Binding-site contacts:
Ligand atom C10 contacts residue LYS145 of chain 1.S at 4.1 Å.
Ligand atom C5 contacts residue GLN41 of chain 1.S at 4.0 Å.
Ligand atom C13 contacts residue ILE141 of chain 1.S at 3.7 Å (hydrophobic).
Ligand atom C6 contacts residue PHE45 of chain 1.S at 3.7 Å (hydrophobic).
Ligand atom O3 contacts residue GLY142 of chain 1.S at 4.2 Å.
Ligand atom C8 contacts residue LYS145 of chain 1.S at 3.9 Å.
Ligand atom C12 contacts residue VAL97 of chain 1.S at 3.8 Å (hydrophobic).
Ligand atom C8 contacts residue LEU37 of chain 1.S at 3.2 Å (hydrophobic).
Ligand atom C4 contacts residue PHE45 of chain 1.S at 3.9 Å (hydrophobic).
Ligand atom C7 contacts residue PHE149 of chain 1.S at 3.6 Å (hydrophobic).
Ligand atom C9 contacts residue LEU37 of chain 1.S at 4.1 Å (hydrophobic).
Ligand atom C6 contacts residue LEU37 of chain 1.S at 4.1 Å (hydrophobic).
Ligand atom C15 contacts residue GLU138 of chain 1.S at 4.0 Å.
Ligand atom C16 contacts residue GLY142 of chain 1.S at 4.3 Å.
Ligand atom C14 contacts residue VAL97 of chain 1.S at 4.2 Å (hydrophobic).
Ligand atom C7 contacts residue LYS145 of chain 1.S at 3.8 Å.
Ligand atom C8 contacts residue PHE149 of chain 1.S at 4.0 Å (hydrophobic).
Ligand atom O2 contacts residue ALA146 of chain 1.S at 3.6 Å.
Ligand atom C7 contacts residue LEU37 of chain 1.S at 3.2 Å (hydrophobic).
Ligand atom C15 contacts residue GLY142 of chain 1.S at 3.6 Å.
Ligand atom S contacts residue ALA146 of chain 1.S at 4.2 Å.
Ligand atom O2 contacts residue ARG33 of chain 1.S at 2.4 Å (salt-bridge).
Ligand atom C3 contacts residue PHE65 of chain 1.S at 4.0 Å (hydrophobic).
Ligand atom C16 contacts residue TYR107 of chain 1.S at 4.0 Å (hydrophobic).
Ligand atom C7 contacts residue PHE45 of chain 1.S at 4.2 Å (hydrophobic).
Ligand atom C4 contacts residue VAL44 of chain 1.S at 4.2 Å (hydrophobic).
Ligand atom C5 contacts residue PHE45 of chain 1.S at 3.8 Å (hydrophobic).
Ligand atom C14 contacts residue GLY142 of chain 1.S at 3.7 Å.
Ligand atom O1 contacts residue MET74 of chain 1.S at 4.2 Å.
Ligand atom C14 contacts residue GLU138 of chain 1.S at 3.5 Å.
Ligand atom O3 contacts residue ALA146 of chain 1.S at 3.7 Å.
Ligand atom S contacts residue ARG33 of chain 1.S at 3.8 Å.
Ligand atom C13 contacts residue GLU138 of chain 1.S at 4.2 Å.
Ligand atom C6 contacts residue GLN41 of chain 1.S at 2.9 Å.
Ligand atom C7 contacts residue GLN41 of chain 1.S at 3.4 Å.
Ligand atom O1 contacts residue TYR107 of chain 1.S at 4.2 Å.
Ligand atom C13 contacts residue VAL97 of chain 1.S at 3.8 Å (hydrophobic).
Ligand atom C5 contacts residue LYS145 of chain 1.S at 4.2 Å.
Ligand atom C14 contacts residue ILE141 of chain 1.S at 4.1 Å (hydrophobic).
Ligand atom C11 contacts residue VAL97 of chain 1.S at 4.0 Å (hydrophobic).

A protein and the small-molecule ligand that binds it are described below.
Small molecule (SMILES): O=S(=O)(O)c1cccc2cccc(Nc3ccccc3)c12

Sequence of chain 1.S:
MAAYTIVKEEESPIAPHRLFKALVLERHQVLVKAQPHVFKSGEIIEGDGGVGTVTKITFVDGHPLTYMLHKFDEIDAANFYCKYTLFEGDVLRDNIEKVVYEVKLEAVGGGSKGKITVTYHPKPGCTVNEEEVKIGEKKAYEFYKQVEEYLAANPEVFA